Binding-site contacts:
Ligand atom C2 contacts residue ASP204 of chain 2.C at 3.8 Å.
Ligand atom C3 contacts residue ASP204 of chain 2.C at 4.0 Å.
Ligand atom C1 contacts residue TYR171 of chain 2.C at 3.7 Å (hydrophobic).
Ligand atom O6 contacts residue TRP199 of chain 2.C at 3.8 Å.
Ligand atom C8 contacts residue GLY201 of chain 2.C at 3.7 Å.
Ligand atom C3 contacts residue ASP203 of chain 2.C at 3.4 Å.
Ligand atom O3 contacts residue GLY200 of chain 2.C at 3.6 Å.
Ligand atom C4 contacts residue GOL1 of chain 2.Y at 4.1 Å.
Ligand atom C7 contacts residue ARG244 of chain 2.C at 4.0 Å.
Ligand atom C4 contacts residue ASP203 of chain 2.C at 3.6 Å.
Ligand atom C6 contacts residue TYR174 of chain 2.C at 3.8 Å (hydrophobic).
Ligand atom N2 contacts residue ASP204 of chain 2.C at 2.7 Å (salt-bridge).
Ligand atom O4 contacts residue GOL1 of chain 2.Y at 3.2 Å.
Ligand atom O7 contacts residue ARG244 of chain 2.C at 3.0 Å (salt-bridge).
Ligand atom C8 contacts residue ILE248 of chain 2.C at 4.1 Å (hydrophobic).
Ligand atom O4 contacts residue TYR174 of chain 2.C at 3.4 Å.
Ligand atom C3 contacts residue GLY201 of chain 2.C at 4.1 Å.
Ligand atom O4 contacts residue ASP203 of chain 2.C at 2.7 Å (salt-bridge).
Ligand atom O7 contacts residue GLY201 of chain 2.C at 4.0 Å.
Ligand atom O7 contacts residue TRP199 of chain 2.C at 4.1 Å.
Ligand atom C5 contacts residue TYR174 of chain 2.C at 3.9 Å (hydrophobic).
Ligand atom C3 contacts residue TYR171 of chain 2.C at 4.2 Å (hydrophobic).
Ligand atom C4 contacts residue TRP199 of chain 2.C at 4.0 Å (hydrophobic).
Ligand atom O3 contacts residue GLY201 of chain 2.C at 3.0 Å (h-bond).
Ligand atom C8 contacts residue ASP204 of chain 2.C at 3.1 Å.
Ligand atom O3 contacts residue ASP203 of chain 2.C at 2.7 Å (salt-bridge).
Ligand atom O3 contacts residue GOL1 of chain 2.Y at 3.5 Å.
Ligand atom N2 contacts residue GLY201 of chain 2.C at 3.8 Å.
Ligand atom O6 contacts residue PHE165 of chain 2.C at 3.6 Å.
Ligand atom C2 contacts residue TRP199 of chain 2.C at 4.1 Å (hydrophobic).
Ligand atom O5 contacts residue TYR171 of chain 2.C at 4.1 Å.
Ligand atom O2 contacts residue PHE245 of chain 2.C at 4.1 Å.
Ligand atom C5 contacts residue TYR171 of chain 2.C at 4.0 Å (hydrophobic).
Ligand atom C6 contacts residue PHE165 of chain 2.C at 3.5 Å (hydrophobic).
Ligand atom C5 contacts residue TYR171 of chain 2.C at 4.0 Å (hydrophobic).
Ligand atom C6 contacts residue TYR171 of chain 2.C at 4.0 Å (hydrophobic).
Ligand atom C3 contacts residue TYR171 of chain 2.C at 4.1 Å (hydrophobic).
Ligand atom C4 contacts residue TYR171 of chain 2.C at 3.9 Å (hydrophobic).
Ligand atom C7 contacts residue ASP204 of chain 2.C at 3.4 Å.
Ligand atom C7 contacts residue GLY201 of chain 2.C at 3.7 Å.

Sequence of chain 2.C:
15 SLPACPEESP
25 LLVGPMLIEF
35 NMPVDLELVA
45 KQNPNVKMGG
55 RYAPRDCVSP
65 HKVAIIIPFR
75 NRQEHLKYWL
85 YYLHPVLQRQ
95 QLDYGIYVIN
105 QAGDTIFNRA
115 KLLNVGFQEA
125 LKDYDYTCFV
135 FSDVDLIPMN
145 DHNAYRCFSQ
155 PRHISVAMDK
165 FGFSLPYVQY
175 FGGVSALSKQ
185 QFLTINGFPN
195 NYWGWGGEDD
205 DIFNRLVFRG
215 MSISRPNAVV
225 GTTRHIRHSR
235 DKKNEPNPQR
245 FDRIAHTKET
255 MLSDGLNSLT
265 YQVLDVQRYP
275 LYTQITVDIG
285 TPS

A small-molecule ligand and the protein it binds are described below.
Small molecule (SMILES): CC(=O)N[C@H]1[C@H](O[C@H]2[C@@H](O)[C@@H](CO)O[C@@H](O[C@H]3[C@H](O)[C@@H](O)[C@H](O)O[C@@H]3CO)[C@@H]2O)O[C@H](CO)[C@@H](O)[C@@H]1O